Sequence of chain 1.B:
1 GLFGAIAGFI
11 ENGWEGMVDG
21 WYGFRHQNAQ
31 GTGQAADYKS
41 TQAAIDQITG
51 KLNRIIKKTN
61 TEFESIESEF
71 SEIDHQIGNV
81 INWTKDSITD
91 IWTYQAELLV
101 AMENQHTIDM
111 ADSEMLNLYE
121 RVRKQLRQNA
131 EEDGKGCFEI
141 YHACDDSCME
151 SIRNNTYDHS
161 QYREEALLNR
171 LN

Sequence of chain 1.A:
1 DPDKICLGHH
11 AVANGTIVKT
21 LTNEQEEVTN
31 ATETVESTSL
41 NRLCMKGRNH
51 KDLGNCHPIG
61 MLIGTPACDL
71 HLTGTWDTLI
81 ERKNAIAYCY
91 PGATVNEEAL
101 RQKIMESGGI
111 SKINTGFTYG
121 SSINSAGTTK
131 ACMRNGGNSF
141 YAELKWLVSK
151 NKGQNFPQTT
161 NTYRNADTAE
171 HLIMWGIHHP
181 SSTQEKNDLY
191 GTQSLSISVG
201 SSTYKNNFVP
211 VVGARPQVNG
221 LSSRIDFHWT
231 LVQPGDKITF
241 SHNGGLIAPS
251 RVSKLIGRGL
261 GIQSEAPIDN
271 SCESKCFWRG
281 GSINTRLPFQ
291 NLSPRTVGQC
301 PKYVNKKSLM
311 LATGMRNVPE

Binding-site contacts:
Ligand atom O7 contacts residue ARG258 of chain 1.C at 4.3 Å.
Ligand atom C5 contacts residue ASN82 of chain 1.B at 3.6 Å.
Ligand atom N2 contacts residue GLY78 of chain 1.B at 4.4 Å.
Ligand atom C8 contacts residue ARG295 of chain 1.A at 3.6 Å.
Ligand atom C8 contacts residue GLY78 of chain 1.B at 3.9 Å.
Ligand atom C8 contacts residue HIS75 of chain 1.B at 3.3 Å.
Ligand atom C7 contacts residue HIS75 of chain 1.B at 4.2 Å.
Ligand atom C2 contacts residue ASN82 of chain 1.B at 2.5 Å.
Ligand atom O5 contacts residue ASN82 of chain 1.B at 2.3 Å (h-bond).
Ligand atom O6 contacts residue ARG258 of chain 1.C at 4.2 Å.
Ligand atom C8 contacts residue ASN79 of chain 1.B at 3.3 Å.
Ligand atom O7 contacts residue ASN82 of chain 1.B at 4.2 Å.
Ligand atom C1 contacts residue ASN82 of chain 1.B at 1.4 Å.
Ligand atom C4 contacts residue ASN82 of chain 1.B at 4.2 Å.
Ligand atom C3 contacts residue ASN82 of chain 1.B at 3.8 Å.
Ligand atom O7 contacts residue ASN79 of chain 1.B at 3.2 Å (h-bond).
Ligand atom N2 contacts residue ASN79 of chain 1.B at 4.4 Å.
Ligand atom C7 contacts residue ASN82 of chain 1.B at 3.8 Å.
Ligand atom C7 contacts residue ASN79 of chain 1.B at 3.4 Å.
Ligand atom N2 contacts residue ASN82 of chain 1.B at 3.0 Å (h-bond).
Ligand atom O7 contacts residue HIS75 of chain 1.B at 3.8 Å.

The protein below binds the small molecule below.
Small molecule (SMILES): CC(=O)N[C@H]1[C@H](O[C@H]2[C@H](O)[C@@H](NC(C)=O)CO[C@@H]2CO)O[C@H](CO)[C@@H](O)[C@@H]1O

Sequence of chain 1.C:
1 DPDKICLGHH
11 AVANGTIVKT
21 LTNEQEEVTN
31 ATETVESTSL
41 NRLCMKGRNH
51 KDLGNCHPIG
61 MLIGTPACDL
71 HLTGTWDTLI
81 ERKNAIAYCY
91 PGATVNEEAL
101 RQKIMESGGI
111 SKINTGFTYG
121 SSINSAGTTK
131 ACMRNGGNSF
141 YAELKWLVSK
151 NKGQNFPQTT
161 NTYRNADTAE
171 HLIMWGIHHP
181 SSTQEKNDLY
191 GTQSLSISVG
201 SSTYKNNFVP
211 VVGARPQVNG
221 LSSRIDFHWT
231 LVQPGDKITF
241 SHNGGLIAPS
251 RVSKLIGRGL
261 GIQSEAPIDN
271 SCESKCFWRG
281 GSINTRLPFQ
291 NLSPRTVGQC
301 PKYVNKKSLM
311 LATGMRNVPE